Sequence of chain 1.C:
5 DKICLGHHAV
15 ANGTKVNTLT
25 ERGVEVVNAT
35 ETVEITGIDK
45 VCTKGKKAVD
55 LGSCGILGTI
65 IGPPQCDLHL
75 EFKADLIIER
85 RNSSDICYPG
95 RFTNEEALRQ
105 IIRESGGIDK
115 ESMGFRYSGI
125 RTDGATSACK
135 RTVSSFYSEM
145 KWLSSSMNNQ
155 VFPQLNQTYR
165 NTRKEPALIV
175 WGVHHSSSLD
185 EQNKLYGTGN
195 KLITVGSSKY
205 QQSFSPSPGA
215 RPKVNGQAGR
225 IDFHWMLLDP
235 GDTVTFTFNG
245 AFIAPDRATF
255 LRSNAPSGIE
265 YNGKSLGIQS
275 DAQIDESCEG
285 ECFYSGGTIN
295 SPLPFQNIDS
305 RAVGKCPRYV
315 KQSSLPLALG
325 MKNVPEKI

Binding-site contacts:
Ligand atom C6 contacts residue ASN32 of chain 1.C at 4.4 Å.
Ligand atom C2 contacts residue LEU323 of chain 1.C at 4.4 Å (hydrophobic).
Ligand atom O5 contacts residue ASN32 of chain 1.C at 2.2 Å (h-bond).
Ligand atom C5 contacts residue LEU323 of chain 1.C at 4.1 Å (hydrophobic).
Ligand atom C8 contacts residue ASN32 of chain 1.C at 4.1 Å.
Ligand atom C1 contacts residue LEU323 of chain 1.C at 4.2 Å (hydrophobic).
Ligand atom O5 contacts residue LEU323 of chain 1.C at 3.3 Å.
Ligand atom O6 contacts residue ALA33 of chain 1.C at 2.6 Å (h-bond).
Ligand atom O7 contacts residue LEU323 of chain 1.C at 4.3 Å.
Ligand atom C5 contacts residue ALA33 of chain 1.C at 4.4 Å (hydrophobic).
Ligand atom C4 contacts residue ASN32 of chain 1.C at 4.2 Å.
Ligand atom C5 contacts residue ASN32 of chain 1.C at 3.6 Å.
Ligand atom C7 contacts residue ASN32 of chain 1.C at 2.7 Å.
Ligand atom C2 contacts residue ASN32 of chain 1.C at 2.5 Å.
Ligand atom C1 contacts residue ASN32 of chain 1.C at 1.4 Å.
Ligand atom O6 contacts residue ASN32 of chain 1.C at 3.8 Å.
Ligand atom C6 contacts residue ALA33 of chain 1.C at 3.7 Å (hydrophobic).
Ligand atom N2 contacts residue ASN32 of chain 1.C at 2.9 Å (h-bond).
Ligand atom C3 contacts residue ASN32 of chain 1.C at 3.8 Å.
Ligand atom O7 contacts residue ASN32 of chain 1.C at 2.0 Å (h-bond).
Ligand atom O6 contacts residue THR34 of chain 1.C at 4.0 Å.
Ligand atom C4 contacts residue LEU323 of chain 1.C at 4.5 Å (hydrophobic).
Ligand atom O5 contacts residue ALA33 of chain 1.C at 4.1 Å.
Ligand atom C6 contacts residue LEU323 of chain 1.C at 4.1 Å (hydrophobic).
Ligand atom C6 contacts residue THR34 of chain 1.C at 4.1 Å.

This protein binds this small molecule.
Small molecule (SMILES): CC(=O)N[C@H]1[C@H](O[C@H]2[C@H](O)[C@@H](NC(C)=O)CO[C@@H]2CO)O[C@H](CO)[C@@H](O)[C@@H]1O